A small-molecule ligand and the protein it binds are described below.
Small molecule (SMILES): CO[C@H]1O[C@H](CO)[C@H](O)[C@H](O[C@@H]2O[C@H](CO)[C@H](O)[C@H](O)[C@H]2O)[C@H]1NC(C)=O

Binding-site contacts:
Ligand atom C5 contacts residue TYR125 of chain 1.A at 3.6 Å (hydrophobic).
Ligand atom O4 contacts residue GLY214 of chain 1.A at 3.7 Å.
Ligand atom C4 contacts residue GLY213 of chain 1.A at 3.9 Å.
Ligand atom O4 contacts residue SER211 of chain 1.A at 2.7 Å (h-bond).
Ligand atom O4 contacts residue GLY213 of chain 1.A at 2.7 Å (h-bond).
Ligand atom O2 contacts residue ASN127 of chain 1.A at 3.7 Å.
Ligand atom C4 contacts residue SER211 of chain 1.A at 3.7 Å.
Ligand atom O3 contacts residue ASP83 of chain 1.A at 2.6 Å (salt-bridge).
Ligand atom O2 contacts residue GLU129 of chain 1.A at 4.2 Å.
Ligand atom C5 contacts residue SER211 of chain 1.A at 3.7 Å.
Ligand atom O6 contacts residue ASP80 of chain 1.A at 2.9 Å (salt-bridge).
Ligand atom O3 contacts residue TYR125 of chain 1.A at 3.9 Å.
Ligand atom C1 contacts residue SER211 of chain 1.A at 3.5 Å.
Ligand atom O4 contacts residue ASP83 of chain 1.A at 2.6 Å (salt-bridge).
Ligand atom C4 contacts residue ASP83 of chain 1.A at 3.2 Å.
Ligand atom C4 contacts residue SER211 of chain 1.A at 3.9 Å.
Ligand atom O3 contacts residue ASN127 of chain 1.A at 2.8 Å (h-bond).
Ligand atom C6 contacts residue ASP80 of chain 1.A at 3.3 Å.
Ligand atom O4 contacts residue ALA82 of chain 1.A at 3.6 Å.
Ligand atom C3 contacts residue ASN127 of chain 1.A at 3.4 Å.
Ligand atom C4 contacts residue ALA82 of chain 1.A at 4.0 Å (hydrophobic).
Ligand atom O4 contacts residue SER211 of chain 1.A at 2.9 Å (h-bond).
Ligand atom C2 contacts residue SER211 of chain 1.A at 3.7 Å.
Ligand atom O3 contacts residue SER211 of chain 1.A at 3.3 Å (h-bond).
Ligand atom O6 contacts residue LEU212 of chain 1.A at 4.1 Å.
Ligand atom C6 contacts residue LEU212 of chain 1.A at 4.1 Å (hydrophobic).
Ligand atom C2 contacts residue ASN127 of chain 1.A at 4.2 Å.
Ligand atom C6 contacts residue GLY214 of chain 1.A at 3.7 Å.
Ligand atom C6 contacts residue TYR125 of chain 1.A at 3.6 Å (hydrophobic).
Ligand atom O6 contacts residue TYR125 of chain 1.A at 3.8 Å.
Ligand atom O5 contacts residue SER211 of chain 1.A at 2.9 Å (h-bond).
Ligand atom C4 contacts residue TYR125 of chain 1.A at 3.7 Å (hydrophobic).
Ligand atom C3 contacts residue ASP83 of chain 1.A at 3.4 Å.
Ligand atom O3 contacts residue GLY103 of chain 1.A at 3.5 Å.
Ligand atom C3 contacts residue TYR125 of chain 1.A at 3.6 Å (hydrophobic).
Ligand atom O3 contacts residue GLY104 of chain 1.A at 2.9 Å (h-bond).
Ligand atom O4 contacts residue LEU212 of chain 1.A at 3.3 Å (h-bond).
Ligand atom O4 contacts residue GLY214 of chain 1.A at 4.0 Å.
Ligand atom C6 contacts residue SER211 of chain 1.A at 4.1 Å.
Ligand atom C6 contacts residue GLY213 of chain 1.A at 3.9 Å.

Sequence of chain 1.A:
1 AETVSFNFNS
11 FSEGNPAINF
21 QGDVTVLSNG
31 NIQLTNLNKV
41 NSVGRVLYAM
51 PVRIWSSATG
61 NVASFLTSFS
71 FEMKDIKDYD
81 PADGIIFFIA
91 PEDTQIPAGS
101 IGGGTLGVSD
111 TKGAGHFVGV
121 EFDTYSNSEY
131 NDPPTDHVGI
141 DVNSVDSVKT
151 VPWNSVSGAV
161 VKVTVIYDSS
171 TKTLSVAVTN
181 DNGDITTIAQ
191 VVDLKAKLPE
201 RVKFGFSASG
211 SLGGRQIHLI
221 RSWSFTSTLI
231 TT